Sequence of chain 59.A:
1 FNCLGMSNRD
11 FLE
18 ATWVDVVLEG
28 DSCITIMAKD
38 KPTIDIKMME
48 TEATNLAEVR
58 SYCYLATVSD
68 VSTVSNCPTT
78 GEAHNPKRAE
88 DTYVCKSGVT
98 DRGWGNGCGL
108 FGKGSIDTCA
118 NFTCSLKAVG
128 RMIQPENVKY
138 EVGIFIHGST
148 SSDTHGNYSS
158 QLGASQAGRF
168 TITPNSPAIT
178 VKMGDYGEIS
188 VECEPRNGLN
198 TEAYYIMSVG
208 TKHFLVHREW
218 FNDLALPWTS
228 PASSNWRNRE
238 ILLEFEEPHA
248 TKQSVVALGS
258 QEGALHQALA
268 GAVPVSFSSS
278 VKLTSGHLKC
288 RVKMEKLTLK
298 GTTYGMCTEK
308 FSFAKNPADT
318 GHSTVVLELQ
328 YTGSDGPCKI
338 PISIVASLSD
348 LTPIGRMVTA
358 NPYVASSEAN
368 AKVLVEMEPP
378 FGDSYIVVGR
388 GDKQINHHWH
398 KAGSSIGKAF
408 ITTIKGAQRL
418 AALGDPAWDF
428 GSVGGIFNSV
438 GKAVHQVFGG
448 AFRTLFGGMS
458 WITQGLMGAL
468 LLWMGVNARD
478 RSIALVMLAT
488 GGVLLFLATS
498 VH

The small molecule below binds the protein below.
Small molecule (SMILES): CC(=O)N[C@@H]1[C@@H](O)[C@H](O)[C@@H](CO)O[C@H]1O

Binding-site contacts:
Ligand atom O5 contacts residue ASN118 of chain 59.A at 2.4 Å (h-bond).
Ligand atom C2 contacts residue ASN118 of chain 59.A at 2.5 Å.
Ligand atom C5 contacts residue ASN118 of chain 59.A at 3.6 Å.
Ligand atom O6 contacts residue ASN118 of chain 59.A at 4.2 Å.
Ligand atom O6 contacts residue THR89 of chain 59.A at 3.9 Å.
Ligand atom C3 contacts residue ASN118 of chain 59.A at 3.8 Å.
Ligand atom N2 contacts residue TYR90 of chain 59.A at 4.4 Å.
Ligand atom O5 contacts residue THR89 of chain 59.A at 4.5 Å.
Ligand atom C1 contacts residue SER66 of chain 59.A at 4.5 Å.
Ligand atom O5 contacts residue THR120 of chain 59.A at 3.4 Å (h-bond).
Ligand atom C8 contacts residue ASN118 of chain 59.A at 3.7 Å.
Ligand atom C6 contacts residue THR120 of chain 59.A at 3.8 Å.
Ligand atom C4 contacts residue ASN118 of chain 59.A at 4.2 Å.
Ligand atom N2 contacts residue ASN118 of chain 59.A at 2.9 Å (h-bond).
Ligand atom C6 contacts residue PHE119 of chain 59.A at 4.0 Å (hydrophobic).
Ligand atom C7 contacts residue ASN118 of chain 59.A at 3.8 Å.
Ligand atom C1 contacts residue THR89 of chain 59.A at 4.2 Å.
Ligand atom C1 contacts residue ASN118 of chain 59.A at 1.4 Å.
Ligand atom C8 contacts residue ASP67 of chain 59.A at 3.7 Å.
Ligand atom C8 contacts residue SER66 of chain 59.A at 3.6 Å.
Ligand atom O6 contacts residue PHE119 of chain 59.A at 2.8 Å (h-bond).
Ligand atom O6 contacts residue THR120 of chain 59.A at 3.6 Å (h-bond).
Ligand atom O5 contacts residue PHE119 of chain 59.A at 3.9 Å.
Ligand atom C5 contacts residue THR120 of chain 59.A at 4.2 Å.